Sequence of chain 1.B:
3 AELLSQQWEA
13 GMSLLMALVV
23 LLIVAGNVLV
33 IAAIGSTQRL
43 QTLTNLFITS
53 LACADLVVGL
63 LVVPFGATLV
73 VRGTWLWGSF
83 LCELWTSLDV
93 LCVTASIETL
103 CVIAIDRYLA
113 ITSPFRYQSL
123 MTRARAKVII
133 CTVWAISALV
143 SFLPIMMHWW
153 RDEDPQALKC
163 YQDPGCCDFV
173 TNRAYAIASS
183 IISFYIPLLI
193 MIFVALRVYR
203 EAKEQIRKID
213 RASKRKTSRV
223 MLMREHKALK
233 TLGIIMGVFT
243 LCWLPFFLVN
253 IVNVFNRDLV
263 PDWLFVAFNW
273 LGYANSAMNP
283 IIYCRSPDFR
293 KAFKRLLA

A small-molecule ligand and the protein it binds are described below.
Small molecule (SMILES): CC(C)(C)NC[C@H](O)c1ccc(O)c(CO)c1

Binding-site contacts:
Ligand atom O2 contacts residue TYR177 of chain 1.B at 3.8 Å.
Ligand atom O2 contacts residue SER181 of chain 1.B at 3.5 Å (h-bond).
Ligand atom C3 contacts residue ASP91 of chain 1.B at 3.1 Å.
Ligand atom O2 contacts residue PHE171 of chain 1.B at 3.9 Å.
Ligand atom C5 contacts residue ASP91 of chain 1.B at 3.6 Å.
Ligand atom C6 contacts residue ASN271 of chain 1.B at 3.6 Å.
Ligand atom C11 contacts residue PHE249 of chain 1.B at 3.7 Å (hydrophobic).
Ligand atom O3 contacts residue ASN271 of chain 1.B at 3.4 Å (h-bond).
Ligand atom O1 contacts residue VAL92 of chain 1.B at 3.4 Å.
Ligand atom O1 contacts residue PHE249 of chain 1.B at 3.9 Å.
Ligand atom C10 contacts residue VAL95 of chain 1.B at 4.0 Å (hydrophobic).
Ligand atom C10 contacts residue PHE249 of chain 1.B at 3.8 Å (hydrophobic).
Ligand atom C2 contacts residue PHE249 of chain 1.B at 3.9 Å (hydrophobic).
Ligand atom C1 contacts residue ASN271 of chain 1.B at 3.6 Å.
Ligand atom N1 contacts residue ASP91 of chain 1.B at 2.6 Å (salt-bridge).
Ligand atom O1 contacts residue SER185 of chain 1.B at 3.5 Å.
Ligand atom C5 contacts residue TYR275 of chain 1.B at 3.4 Å (hydrophobic).
Ligand atom O3 contacts residue ASP91 of chain 1.B at 2.9 Å (salt-bridge).
Ligand atom C4 contacts residue ASP91 of chain 1.B at 3.4 Å.
Ligand atom N1 contacts residue ASN271 of chain 1.B at 2.9 Å (h-bond).
Ligand atom O3 contacts residue TRP245 of chain 1.B at 4.0 Å.
Ligand atom C5 contacts residue ASN271 of chain 1.B at 3.5 Å.
Ligand atom C7 contacts residue THR88 of chain 1.B at 3.9 Å.
Ligand atom C10 contacts residue VAL92 of chain 1.B at 3.6 Å (hydrophobic).
Ligand atom N1 contacts residue TYR275 of chain 1.B at 3.9 Å.
Ligand atom C1 contacts residue ASP91 of chain 1.B at 3.6 Å.
Ligand atom C4 contacts residue ASN271 of chain 1.B at 3.5 Å.
Ligand atom C9 contacts residue VAL92 of chain 1.B at 3.9 Å (hydrophobic).
Ligand atom C8 contacts residue PHE248 of chain 1.B at 3.8 Å (hydrophobic).
Ligand atom C7 contacts residue ASP91 of chain 1.B at 3.5 Å.
Ligand atom C9 contacts residue VAL95 of chain 1.B at 3.9 Å (hydrophobic).
Ligand atom C12 contacts residue PHE249 of chain 1.B at 3.8 Å (hydrophobic).
Ligand atom C2 contacts residue SER181 of chain 1.B at 3.3 Å.
Ligand atom C13 contacts residue PHE248 of chain 1.B at 3.6 Å (hydrophobic).
Ligand atom C1 contacts residue PHE248 of chain 1.B at 3.4 Å (hydrophobic).
Ligand atom O1 contacts residue SER181 of chain 1.B at 3.4 Å (h-bond).
Ligand atom C11 contacts residue VAL92 of chain 1.B at 3.7 Å (hydrophobic).
Ligand atom C5 contacts residue TRP87 of chain 1.B at 3.6 Å (hydrophobic).
Ligand atom C3 contacts residue ASN271 of chain 1.B at 3.7 Å.
Ligand atom C6 contacts residue PHE171 of chain 1.B at 3.7 Å (hydrophobic).